This protein binds this small molecule.
Small molecule (SMILES): CC(=O)N[C@H]1[C@H](O[C@H]2[C@H](O)[C@@H](NC(C)=O)CO[C@@H]2CO)O[C@H](CO)[C@@H](O[C@@H]2O[C@H](CO)[C@@H](O)[C@H](O[C@H]3O[C@H](CO)[C@@H](O)[C@H](O)[C@@H]3O[C@H]3O[C@H](CO)[C@@H](O)[C@H](O)[C@@H]3O)[C@@H]2O)[C@@H]1O

Binding-site contacts:
Ligand atom C6 contacts residue SER240 of chain 1.E at 3.3 Å.
Ligand atom O7 contacts residue NAG1 of chain 1.LA at 4.4 Å.
Ligand atom C8 contacts residue PHE242 of chain 1.E at 4.3 Å (hydrophobic).
Ligand atom C7 contacts residue ASN199 of chain 1.E at 4.1 Å.
Ligand atom C1 contacts residue THR201 of chain 1.E at 4.3 Å.
Ligand atom C1 contacts residue ASN199 of chain 1.E at 3.3 Å.
Ligand atom O6 contacts residue NAG2 of chain 1.LA at 4.1 Å.
Ligand atom C6 contacts residue NAG2 of chain 1.LA at 3.8 Å.
Ligand atom C2 contacts residue THR201 of chain 1.E at 4.4 Å.
Ligand atom C7 contacts residue THR243 of chain 1.E at 4.1 Å.
Ligand atom C6 contacts residue SER239 of chain 1.E at 4.4 Å.
Ligand atom N2 contacts residue ASN199 of chain 1.E at 3.1 Å (h-bond).
Ligand atom C8 contacts residue ASN199 of chain 1.E at 4.3 Å.
Ligand atom C8 contacts residue THR243 of chain 1.E at 3.3 Å.
Ligand atom C6 contacts residue TRP64 of chain 1.E at 4.2 Å (hydrophobic).
Ligand atom O7 contacts residue THR243 of chain 1.E at 4.1 Å.
Ligand atom C8 contacts residue ASN241 of chain 1.E at 3.1 Å.
Ligand atom O5 contacts residue THR201 of chain 1.E at 4.0 Å.
Ligand atom C8 contacts residue NAG1 of chain 1.LA at 3.3 Å.
Ligand atom O5 contacts residue TRP64 of chain 1.E at 3.7 Å.
Ligand atom O3 contacts residue NAG1 of chain 1.LA at 3.8 Å.
Ligand atom C2 contacts residue ASN199 of chain 1.E at 3.6 Å.
Ligand atom C7 contacts residue NAG1 of chain 1.LA at 4.1 Å.
Ligand atom N2 contacts residue NAG1 of chain 1.LA at 4.2 Å.
Ligand atom C1 contacts residue TRP64 of chain 1.E at 4.5 Å (hydrophobic).
Ligand atom O6 contacts residue SER240 of chain 1.E at 4.1 Å.

Sequence of chain 1.E:
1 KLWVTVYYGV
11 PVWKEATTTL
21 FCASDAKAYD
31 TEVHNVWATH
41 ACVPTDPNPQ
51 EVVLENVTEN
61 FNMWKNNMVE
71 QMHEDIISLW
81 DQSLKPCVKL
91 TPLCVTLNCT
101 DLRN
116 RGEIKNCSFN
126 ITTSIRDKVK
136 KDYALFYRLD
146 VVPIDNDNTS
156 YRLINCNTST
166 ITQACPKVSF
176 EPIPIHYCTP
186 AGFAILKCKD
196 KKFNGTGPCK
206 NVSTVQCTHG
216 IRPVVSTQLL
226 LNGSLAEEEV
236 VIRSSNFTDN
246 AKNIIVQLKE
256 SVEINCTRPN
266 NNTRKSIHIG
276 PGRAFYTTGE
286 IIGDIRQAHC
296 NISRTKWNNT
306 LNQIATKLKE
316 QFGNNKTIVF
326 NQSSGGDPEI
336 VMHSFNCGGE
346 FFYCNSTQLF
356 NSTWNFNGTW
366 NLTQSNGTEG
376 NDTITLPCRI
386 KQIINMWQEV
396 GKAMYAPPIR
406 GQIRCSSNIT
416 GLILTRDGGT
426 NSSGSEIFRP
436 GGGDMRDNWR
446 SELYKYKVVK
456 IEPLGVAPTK